A protein and the small-molecule ligand that binds it are described below.
Small molecule (SMILES): CC(=O)N[C@H]1[C@H](O[C@H]2[C@H](O)[C@@H](NC(C)=O)CO[C@@H]2CO)O[C@H](CO)[C@@H](O[C@@H]2O[C@H](CO)[C@@H](O)[C@H](O[C@H]3O[C@H](CO)[C@@H](O)[C@H](O)[C@@H]3O)[C@@H]2O)[C@@H]1O

Sequence of chain 1.B:
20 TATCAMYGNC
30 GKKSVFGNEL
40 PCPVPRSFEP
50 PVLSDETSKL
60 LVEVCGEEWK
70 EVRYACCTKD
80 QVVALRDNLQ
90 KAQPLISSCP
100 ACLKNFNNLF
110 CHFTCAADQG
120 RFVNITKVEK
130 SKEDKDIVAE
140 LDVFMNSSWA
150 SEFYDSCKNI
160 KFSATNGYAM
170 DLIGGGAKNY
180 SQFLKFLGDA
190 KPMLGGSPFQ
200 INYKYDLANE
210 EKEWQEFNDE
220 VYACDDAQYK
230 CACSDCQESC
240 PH

Binding-site contacts:
Ligand atom C7 contacts residue GLU215 of chain 1.B at 3.6 Å.
Ligand atom C3 contacts residue ASN145 of chain 1.B at 3.8 Å.
Ligand atom O6 contacts residue ASN217 of chain 1.B at 3.8 Å.
Ligand atom N2 contacts residue SO41 of chain 1.TA at 3.0 Å (h-bond).
Ligand atom C8 contacts residue ZN1 of chain 1.RA at 3.8 Å.
Ligand atom N2 contacts residue GLU215 of chain 1.B at 4.0 Å.
Ligand atom C8 contacts residue SO41 of chain 1.TA at 3.8 Å.
Ligand atom C3 contacts residue SO41 of chain 1.TA at 3.5 Å.
Ligand atom C4 contacts residue ASN145 of chain 1.B at 4.3 Å.
Ligand atom O4 contacts residue SO41 of chain 1.TA at 4.4 Å.
Ligand atom O5 contacts residue SER147 of chain 1.B at 4.2 Å.
Ligand atom C1 contacts residue SER147 of chain 1.B at 4.4 Å.
Ligand atom C7 contacts residue SO41 of chain 1.TA at 3.9 Å.
Ligand atom O6 contacts residue ASN145 of chain 1.B at 4.2 Å.
Ligand atom C8 contacts residue GLU215 of chain 1.B at 3.2 Å.
Ligand atom C1 contacts residue ASN145 of chain 1.B at 1.4 Å.
Ligand atom C6 contacts residue ASN217 of chain 1.B at 4.1 Å.
Ligand atom C5 contacts residue ASN145 of chain 1.B at 3.7 Å.
Ligand atom C5 contacts residue SO41 of chain 1.TA at 3.9 Å.
Ligand atom C7 contacts residue ASN145 of chain 1.B at 3.6 Å.
Ligand atom O3 contacts residue SO41 of chain 1.TA at 4.2 Å.
Ligand atom C5 contacts residue SER147 of chain 1.B at 4.2 Å.
Ligand atom O5 contacts residue ASN145 of chain 1.B at 2.4 Å (h-bond).
Ligand atom O5 contacts residue ASN217 of chain 1.B at 3.0 Å (h-bond).
Ligand atom C1 contacts residue SO41 of chain 1.TA at 3.4 Å.
Ligand atom O7 contacts residue ASN145 of chain 1.B at 3.9 Å.
Ligand atom C5 contacts residue ASN217 of chain 1.B at 4.1 Å.
Ligand atom C1 contacts residue ASN217 of chain 1.B at 3.8 Å.
Ligand atom O7 contacts residue GLU215 of chain 1.B at 4.0 Å.
Ligand atom C2 contacts residue SO41 of chain 1.TA at 3.7 Å.
Ligand atom O6 contacts residue SER147 of chain 1.B at 4.0 Å.
Ligand atom O5 contacts residue SO41 of chain 1.TA at 4.1 Å.
Ligand atom N2 contacts residue ASN145 of chain 1.B at 2.9 Å (h-bond).
Ligand atom C4 contacts residue SO41 of chain 1.TA at 4.1 Å.
Ligand atom C2 contacts residue ASN217 of chain 1.B at 4.4 Å.
Ligand atom C2 contacts residue ASN145 of chain 1.B at 2.5 Å.